Sequence of chain 2.A:
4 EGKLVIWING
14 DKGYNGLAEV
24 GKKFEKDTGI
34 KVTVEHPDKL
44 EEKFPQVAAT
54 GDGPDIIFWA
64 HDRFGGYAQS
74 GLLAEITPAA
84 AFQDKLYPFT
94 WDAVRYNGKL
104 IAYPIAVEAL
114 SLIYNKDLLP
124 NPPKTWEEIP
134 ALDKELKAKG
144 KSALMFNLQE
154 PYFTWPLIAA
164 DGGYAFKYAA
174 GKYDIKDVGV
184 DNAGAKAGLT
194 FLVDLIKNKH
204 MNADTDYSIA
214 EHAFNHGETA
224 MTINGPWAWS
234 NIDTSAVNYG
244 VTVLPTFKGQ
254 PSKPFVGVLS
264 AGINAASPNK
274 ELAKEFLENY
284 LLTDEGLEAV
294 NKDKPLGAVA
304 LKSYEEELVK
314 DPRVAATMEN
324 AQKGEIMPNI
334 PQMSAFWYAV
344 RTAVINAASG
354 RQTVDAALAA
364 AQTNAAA

A small-molecule ligand and the protein it binds are described below.
Small molecule (SMILES): OC[C@H]1O[C@H](O[C@H]2[C@H](O)[C@@H](O)[C@@H](O)O[C@@H]2CO)[C@H](O)[C@@H](O)[C@@H]1O

Binding-site contacts:
Ligand atom O5 contacts residue TYR155 of chain 2.A at 3.2 Å.
Ligand atom O4 contacts residue TRP340 of chain 2.A at 4.0 Å.
Ligand atom C4 contacts residue TRP340 of chain 2.A at 3.7 Å (hydrophobic).
Ligand atom C6 contacts residue GLU153 of chain 2.A at 3.2 Å.
Ligand atom C4 contacts residue TYR155 of chain 2.A at 3.9 Å (hydrophobic).
Ligand atom C6 contacts residue PHE156 of chain 2.A at 3.8 Å (hydrophobic).
Ligand atom C6 contacts residue PRO154 of chain 2.A at 4.0 Å (hydrophobic).
Ligand atom O4 contacts residue ARG344 of chain 2.A at 4.0 Å.
Ligand atom C5 contacts residue TYR155 of chain 2.A at 4.0 Å (hydrophobic).
Ligand atom O6 contacts residue TYR155 of chain 2.A at 3.1 Å (h-bond).
Ligand atom O3 contacts residue TRP340 of chain 2.A at 4.0 Å.
Ligand atom O2 contacts residue ASP65 of chain 2.A at 2.7 Å (salt-bridge).
Ligand atom C5 contacts residue GLU153 of chain 2.A at 3.9 Å.
Ligand atom O3 contacts residue ALA63 of chain 2.A at 3.5 Å.
Ligand atom O6 contacts residue GLU153 of chain 2.A at 2.5 Å (salt-bridge).
Ligand atom C6 contacts residue TYR155 of chain 2.A at 3.7 Å (hydrophobic).
Ligand atom O5 contacts residue TRP340 of chain 2.A at 4.0 Å.
Ligand atom O3 contacts residue ASP65 of chain 2.A at 2.8 Å (salt-bridge).
Ligand atom O4 contacts residue TYR155 of chain 2.A at 4.2 Å.
Ligand atom O3 contacts residue MET330 of chain 2.A at 3.9 Å.
Ligand atom O3 contacts residue GLU111 of chain 2.A at 3.8 Å.
Ligand atom C1 contacts residue TYR155 of chain 2.A at 3.5 Å (hydrophobic).
Ligand atom O2 contacts residue ALA63 of chain 2.A at 3.4 Å.
Ligand atom C3 contacts residue ASP65 of chain 2.A at 3.6 Å.
Ligand atom C1 contacts residue TRP230 of chain 2.A at 3.5 Å (hydrophobic).
Ligand atom O3 contacts residue TYR155 of chain 2.A at 4.1 Å.
Ligand atom O2 contacts residue MET330 of chain 2.A at 3.4 Å.
Ligand atom O6 contacts residue PHE156 of chain 2.A at 3.8 Å.
Ligand atom O3 contacts residue ARG66 of chain 2.A at 3.5 Å (salt-bridge).
Ligand atom O5 contacts residue TRP230 of chain 2.A at 3.7 Å.
Ligand atom O6 contacts residue PRO154 of chain 2.A at 3.3 Å.
Ligand atom C2 contacts residue GLU111 of chain 2.A at 3.5 Å.
Ligand atom C3 contacts residue TRP340 of chain 2.A at 4.2 Å (hydrophobic).
Ligand atom O2 contacts residue GLU111 of chain 2.A at 2.6 Å (salt-bridge).
Ligand atom C2 contacts residue ASP65 of chain 2.A at 3.4 Å.
Ligand atom O2 contacts residue TRP230 of chain 2.A at 3.6 Å.
Ligand atom C2 contacts residue TRP230 of chain 2.A at 3.7 Å (hydrophobic).
Ligand atom C6 contacts residue TRP340 of chain 2.A at 3.5 Å (hydrophobic).
Ligand atom C2 contacts residue MET330 of chain 2.A at 3.9 Å (hydrophobic).
Ligand atom O4 contacts residue ARG66 of chain 2.A at 4.0 Å.